Sequence of chain 1.A:
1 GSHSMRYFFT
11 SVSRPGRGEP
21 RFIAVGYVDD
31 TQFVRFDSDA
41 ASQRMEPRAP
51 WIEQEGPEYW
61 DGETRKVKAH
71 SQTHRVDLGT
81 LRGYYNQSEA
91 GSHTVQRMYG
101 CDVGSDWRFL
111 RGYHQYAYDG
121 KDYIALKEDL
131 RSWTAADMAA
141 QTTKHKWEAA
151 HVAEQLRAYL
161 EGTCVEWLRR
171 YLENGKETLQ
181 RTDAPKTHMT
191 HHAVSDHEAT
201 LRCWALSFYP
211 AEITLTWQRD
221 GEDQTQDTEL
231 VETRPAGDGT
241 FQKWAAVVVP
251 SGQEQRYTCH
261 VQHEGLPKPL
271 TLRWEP

Binding-site contacts:
Ligand atom CD1 contacts residue TYR32 of chain 1.D at 3.4 Å (hydrophobic).
Ligand atom NE2 contacts residue ASN27 of chain 1.E at 2.9 Å (h-bond).
Ligand atom CA contacts residue TYR7 of chain 1.A at 3.2 Å (hydrophobic).
Ligand atom OG contacts residue LYS66 of chain 1.A at 3.3 Å (salt-bridge).
Ligand atom NE1 contacts residue PRO95 of chain 1.D at 3.0 Å (h-bond).
Ligand atom CB contacts residue TYR99 of chain 1.A at 3.5 Å (hydrophobic).
Ligand atom N contacts residue GLU63 of chain 1.A at 3.1 Å (salt-bridge).
Ligand atom O contacts residue TYR159 of chain 1.A at 2.9 Å (h-bond).
Ligand atom NE2 contacts residue GLU29 of chain 1.E at 2.8 Å (salt-bridge).
Ligand atom O contacts residue HIS70 of chain 1.A at 2.9 Å (h-bond).
Ligand atom CG2 contacts residue ARG97 of chain 1.A at 3.2 Å.
Ligand atom SD contacts residue LEU96 of chain 1.D at 3.4 Å (h-bond).
Ligand atom O contacts residue LYS146 of chain 1.A at 3.3 Å (salt-bridge).
Ligand atom O contacts residue GLY96 of chain 1.E at 3.5 Å.
Ligand atom N contacts residue LEU95 of chain 1.E at 3.1 Å (h-bond).
Ligand atom CE3 contacts residue GLY96 of chain 1.E at 3.5 Å.
Ligand atom O contacts residue TYR101 of chain 1.D at 2.8 Å (h-bond).
Ligand atom SD contacts residue GLY99 of chain 1.D at 3.4 Å (h-bond).
Ligand atom N contacts residue TYR7 of chain 1.A at 2.7 Å (h-bond).
Ligand atom CZ2 contacts residue PRO95 of chain 1.D at 3.3 Å (hydrophobic).
Ligand atom O contacts residue LEU95 of chain 1.E at 3.0 Å (h-bond).
Ligand atom CB contacts residue THR143 of chain 1.A at 3.5 Å.
Ligand atom CD2 contacts residue PHE9 of chain 1.A at 3.5 Å (hydrophobic).
Ligand atom O contacts residue LYS66 of chain 1.A at 2.7 Å (salt-bridge).
Ligand atom CE2 contacts residue PRO95 of chain 1.D at 3.5 Å (hydrophobic).
Ligand atom CD2 contacts residue TYR99 of chain 1.A at 3.2 Å (hydrophobic).
Ligand atom CE contacts residue TYR101 of chain 1.D at 3.4 Å (hydrophobic).
Ligand atom CG contacts residue TYR101 of chain 1.D at 3.3 Å (hydrophobic).
Ligand atom OXT contacts residue TYR84 of chain 1.A at 2.9 Å (h-bond).
Ligand atom O contacts residue TYR84 of chain 1.A at 3.4 Å (h-bond).
Ligand atom C contacts residue TYR7 of chain 1.A at 3.5 Å (hydrophobic).
Ligand atom CE contacts residue GLY99 of chain 1.D at 3.5 Å.
Ligand atom OG contacts residue GLU63 of chain 1.A at 2.9 Å (salt-bridge).
Ligand atom CG contacts residue TYR32 of chain 1.D at 3.5 Å (hydrophobic).
Ligand atom OXT contacts residue THR143 of chain 1.A at 2.6 Å (h-bond).
Ligand atom N contacts residue TYR171 of chain 1.A at 3.0 Å (h-bond).
Ligand atom OG1 contacts residue ASN97 of chain 1.E at 2.9 Å (h-bond).
Ligand atom N contacts residue TYR99 of chain 1.A at 3.1 Å (h-bond).
Ligand atom N contacts residue ASP77 of chain 1.A at 3.2 Å (salt-bridge).
Ligand atom O contacts residue TRP147 of chain 1.A at 3.0 Å (h-bond).

Sequence of chain 1.E:
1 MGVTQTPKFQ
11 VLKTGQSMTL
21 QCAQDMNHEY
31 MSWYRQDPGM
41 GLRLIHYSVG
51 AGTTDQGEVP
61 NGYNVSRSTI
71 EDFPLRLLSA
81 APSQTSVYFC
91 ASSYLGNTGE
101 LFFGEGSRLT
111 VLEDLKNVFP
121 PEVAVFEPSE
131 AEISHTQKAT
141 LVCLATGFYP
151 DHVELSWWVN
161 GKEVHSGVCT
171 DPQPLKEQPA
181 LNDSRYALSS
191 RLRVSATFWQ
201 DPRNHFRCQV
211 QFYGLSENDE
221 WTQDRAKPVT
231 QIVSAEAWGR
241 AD

Sequence of chain 1.D:
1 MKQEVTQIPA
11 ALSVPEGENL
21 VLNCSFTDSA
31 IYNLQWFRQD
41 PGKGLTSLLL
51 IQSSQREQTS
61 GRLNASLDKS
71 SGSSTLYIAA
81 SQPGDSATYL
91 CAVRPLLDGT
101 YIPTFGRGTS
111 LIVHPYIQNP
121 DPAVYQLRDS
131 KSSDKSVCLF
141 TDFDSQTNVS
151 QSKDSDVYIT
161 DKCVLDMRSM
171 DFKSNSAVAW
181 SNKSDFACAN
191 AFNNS

A protein and the small-molecule ligand that binds it are described below.
Small molecule (SMILES): CC[C@H](C)[C@H](NC(=O)[C@H](CC1=c2ccccc2=NC1)NC(=O)[C@H](CCSC)NC(=O)[C@H](CC(C)C)NC(=O)[C@H](CC(C)C)NC(=O)[C@@H](N)CO)C(=O)N[C@H](C(=O)N[C@@H](CCC(N)=O)C(=O)N[C@@H](CS)C(=O)O)[C@@H](C)O